Binding-site contacts:
Ligand atom OP1 contacts residue TYR465 of chain 1.B at 3.8 Å.
Ligand atom OP1 contacts residue LEU540 of chain 1.B at 3.1 Å (h-bond).
Ligand atom C2 contacts residue PHE381 of chain 1.B at 3.7 Å (hydrophobic).
Ligand atom O4' contacts residue ASN466 of chain 1.B at 2.7 Å (h-bond).
Ligand atom C2' contacts residue PHE470 of chain 1.B at 3.5 Å (hydrophobic).
Ligand atom C5' contacts residue ASN466 of chain 1.B at 3.8 Å.
Ligand atom C2 contacts residue PHE381 of chain 1.B at 3.1 Å (hydrophobic).
Ligand atom C1' contacts residue ASN466 of chain 1.B at 3.5 Å.
Ligand atom O3' contacts residue CYS371 of chain 1.B at 2.9 Å (h-bond).
Ligand atom C4 contacts residue PHE381 of chain 1.B at 3.8 Å (hydrophobic).
Ligand atom OP1 contacts residue LYS539 of chain 1.B at 3.8 Å.
Ligand atom C4' contacts residue TYR526 of chain 1.B at 3.5 Å (hydrophobic).
Ligand atom C5' contacts residue PHE470 of chain 1.B at 3.5 Å (hydrophobic).
Ligand atom N1 contacts residue TYR557 of chain 1.B at 3.3 Å.
Ligand atom C5 contacts residue TYR557 of chain 1.B at 3.6 Å (hydrophobic).
Ligand atom O4' contacts residue TYR526 of chain 1.B at 3.5 Å.
Ligand atom O4' contacts residue PHE470 of chain 1.B at 3.8 Å.
Ligand atom OP2 contacts residue TYR538 of chain 1.B at 2.7 Å (h-bond).
Ligand atom OP2 contacts residue LYS539 of chain 1.B at 3.5 Å.
Ligand atom C2' contacts residue ASN466 of chain 1.B at 3.6 Å.
Ligand atom OP2 contacts residue SER537 of chain 1.B at 3.7 Å.
Ligand atom C6 contacts residue PHE381 of chain 1.B at 3.6 Å (hydrophobic).
Ligand atom N1 contacts residue PHE381 of chain 1.B at 3.6 Å.
Ligand atom C5 contacts residue PHE381 of chain 1.B at 3.7 Å (hydrophobic).
Ligand atom N6 contacts residue TYR557 of chain 1.B at 3.0 Å.
Ligand atom C4' contacts residue ASN466 of chain 1.B at 3.7 Å.
Ligand atom C5' contacts residue ILE369 of chain 1.B at 3.8 Å (hydrophobic).
Ligand atom S2P contacts residue CA1 of chain 1.D at 2.5 Å.
Ligand atom N3 contacts residue PHE381 of chain 1.B at 3.5 Å.
Ligand atom C1' contacts residue PHE470 of chain 1.B at 3.8 Å (hydrophobic).
Ligand atom C2 contacts residue TYR557 of chain 1.B at 3.6 Å (hydrophobic).
Ligand atom N3 contacts residue PHE381 of chain 1.B at 3.2 Å.
Ligand atom C6 contacts residue TYR557 of chain 1.B at 3.3 Å (hydrophobic).
Ligand atom C3' contacts residue GLU370 of chain 1.B at 3.4 Å.
Ligand atom N3 contacts residue ASN466 of chain 1.B at 3.8 Å.
Ligand atom C5' contacts residue TYR538 of chain 1.B at 3.4 Å (hydrophobic).
Ligand atom C2' contacts residue CYS371 of chain 1.B at 3.8 Å (hydrophobic).
Ligand atom C4 contacts residue PHE381 of chain 1.B at 3.6 Å (hydrophobic).
Ligand atom C5' contacts residue LYS539 of chain 1.B at 3.6 Å.
Ligand atom O3' contacts residue GLU370 of chain 1.B at 2.5 Å (salt-bridge).

Sequence of chain 1.B:
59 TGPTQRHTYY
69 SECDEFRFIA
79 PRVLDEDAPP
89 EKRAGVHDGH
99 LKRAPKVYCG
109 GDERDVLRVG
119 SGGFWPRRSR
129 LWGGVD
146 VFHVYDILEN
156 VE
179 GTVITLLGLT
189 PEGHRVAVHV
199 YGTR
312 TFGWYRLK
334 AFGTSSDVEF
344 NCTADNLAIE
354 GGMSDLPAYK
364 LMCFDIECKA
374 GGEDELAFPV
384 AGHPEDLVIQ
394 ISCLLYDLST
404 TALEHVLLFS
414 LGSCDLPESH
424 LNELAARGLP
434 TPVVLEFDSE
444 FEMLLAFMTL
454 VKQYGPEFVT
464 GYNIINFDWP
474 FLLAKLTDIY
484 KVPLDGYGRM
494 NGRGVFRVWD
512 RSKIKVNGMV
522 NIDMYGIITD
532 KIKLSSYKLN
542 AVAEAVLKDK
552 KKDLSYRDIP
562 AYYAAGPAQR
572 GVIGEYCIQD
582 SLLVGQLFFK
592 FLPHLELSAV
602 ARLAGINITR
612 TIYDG

This small molecule binds to this protein.
Small molecule (SMILES): Nc1ncnc2c1ncn2[C@H]1C[C@H](O[P](=O)(O)OC[C@H]2O[C@@H](n3cnc4c(N)ncnc43)C[C@@H]2O[P](O)(=S)OC[C@H]2O[C@@H](n3cnc4c(N)ncnc43)C[C@@H]2O)[C@@H](COP(=O)=O)O1